A protein and the small-molecule ligand that binds it are described below.
Small molecule (SMILES): N#Cc1cc2c(cc1[N+](=O)[O-])=NC(=O)C(=O)N=2

Binding-site contacts:
Ligand atom N3 contacts residue TYR58 of chain 1.A at 3.9 Å.
Ligand atom O3 contacts residue THR192 of chain 1.A at 3.2 Å (h-bond).
Ligand atom O2 contacts residue TYR58 of chain 1.A at 3.7 Å.
Ligand atom O3 contacts residue MET193 of chain 1.A at 3.8 Å.
Ligand atom O1 contacts residue TYR58 of chain 1.A at 3.7 Å.
Ligand atom O5 contacts residue TYR13 of chain 1.A at 3.9 Å.
Ligand atom N17 contacts residue MET193 of chain 1.A at 3.6 Å.
Ligand atom C5 contacts residue TYR58 of chain 1.A at 3.3 Å (hydrophobic).
Ligand atom C6 contacts residue TYR58 of chain 1.A at 3.9 Å (hydrophobic).
Ligand atom C8 contacts residue GLU190 of chain 1.A at 3.8 Å.
Ligand atom O5 contacts residue TYR58 of chain 1.A at 3.5 Å (h-bond).
Ligand atom O1 contacts residue ARG93 of chain 1.A at 2.8 Å (salt-bridge).
Ligand atom C contacts residue THR171 of chain 1.A at 3.8 Å.
Ligand atom C5 contacts residue PRO86 of chain 1.A at 3.4 Å (hydrophobic).
Ligand atom C3 contacts residue TYR58 of chain 1.A at 3.4 Å (hydrophobic).
Ligand atom C3 contacts residue PRO86 of chain 1.A at 3.5 Å (hydrophobic).
Ligand atom O5 contacts residue MET193 of chain 1.A at 3.3 Å.
Ligand atom C2 contacts residue TYR58 of chain 1.A at 3.6 Å (hydrophobic).
Ligand atom O1 contacts residue THR88 of chain 1.A at 2.7 Å (h-bond).
Ligand atom N2 contacts residue TYR58 of chain 1.A at 3.6 Å.
Ligand atom C1 contacts residue THR88 of chain 1.A at 3.2 Å.
Ligand atom C6 contacts residue GLU190 of chain 1.A at 3.5 Å.
Ligand atom C5 contacts residue TYR217 of chain 1.A at 3.4 Å (hydrophobic).
Ligand atom O3 contacts residue TYR217 of chain 1.A at 2.6 Å (h-bond).
Ligand atom O1 contacts residue PRO86 of chain 1.A at 3.8 Å.
Ligand atom O1 contacts residue LEU87 of chain 1.A at 3.5 Å.
Ligand atom N3 contacts residue TYR217 of chain 1.A at 3.3 Å (h-bond).
Ligand atom C4 contacts residue GLU190 of chain 1.A at 3.8 Å.
Ligand atom C1 contacts residue PRO86 of chain 1.A at 3.7 Å (hydrophobic).
Ligand atom N17 contacts residue THR171 of chain 1.A at 3.2 Å (h-bond).
Ligand atom C1 contacts residue TYR58 of chain 1.A at 3.5 Å (hydrophobic).
Ligand atom C contacts residue GLU190 of chain 1.A at 3.7 Å.
Ligand atom O2 contacts residue ARG93 of chain 1.A at 2.8 Å (salt-bridge).
Ligand atom N1 contacts residue TYR58 of chain 1.A at 3.4 Å.
Ligand atom N1 contacts residue THR88 of chain 1.A at 3.4 Å (h-bond).
Ligand atom C7 contacts residue TYR217 of chain 1.A at 3.5 Å (hydrophobic).
Ligand atom O5 contacts residue GLU10 of chain 1.A at 2.9 Å.
Ligand atom C7 contacts residue TYR58 of chain 1.A at 3.5 Å (hydrophobic).
Ligand atom C4 contacts residue TYR58 of chain 1.A at 3.5 Å (hydrophobic).
Ligand atom N1 contacts residue PRO86 of chain 1.A at 2.8 Å (h-bond).

Sequence of chain 1.A:
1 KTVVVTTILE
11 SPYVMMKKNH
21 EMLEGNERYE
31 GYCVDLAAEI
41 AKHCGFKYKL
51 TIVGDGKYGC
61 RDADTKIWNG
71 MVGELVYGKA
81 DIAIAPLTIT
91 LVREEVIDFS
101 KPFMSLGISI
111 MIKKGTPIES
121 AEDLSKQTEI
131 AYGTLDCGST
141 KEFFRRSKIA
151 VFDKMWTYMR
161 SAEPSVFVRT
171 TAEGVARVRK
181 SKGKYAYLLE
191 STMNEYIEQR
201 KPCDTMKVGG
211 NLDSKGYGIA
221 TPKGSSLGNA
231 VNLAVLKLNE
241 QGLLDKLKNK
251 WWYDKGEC